Sequence of chain 1.A:
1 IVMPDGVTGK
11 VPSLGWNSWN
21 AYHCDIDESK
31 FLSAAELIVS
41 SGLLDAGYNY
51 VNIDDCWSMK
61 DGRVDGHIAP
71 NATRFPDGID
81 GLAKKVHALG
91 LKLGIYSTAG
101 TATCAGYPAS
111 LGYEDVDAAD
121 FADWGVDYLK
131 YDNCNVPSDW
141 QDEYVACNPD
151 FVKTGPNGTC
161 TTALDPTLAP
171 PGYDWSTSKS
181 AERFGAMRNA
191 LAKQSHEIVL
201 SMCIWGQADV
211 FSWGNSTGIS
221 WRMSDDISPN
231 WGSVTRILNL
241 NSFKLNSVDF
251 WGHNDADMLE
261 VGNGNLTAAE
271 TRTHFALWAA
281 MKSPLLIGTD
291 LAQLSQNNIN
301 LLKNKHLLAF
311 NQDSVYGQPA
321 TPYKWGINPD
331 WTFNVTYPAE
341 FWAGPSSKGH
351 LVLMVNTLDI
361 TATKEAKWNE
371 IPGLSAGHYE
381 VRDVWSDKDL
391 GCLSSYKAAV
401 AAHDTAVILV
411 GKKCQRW

Binding-site contacts:
Ligand atom C1 contacts residue THR73 of chain 1.A at 4.1 Å.
Ligand atom C6 contacts residue THR73 of chain 1.A at 3.7 Å.
Ligand atom O6 contacts residue ARG74 of chain 1.A at 3.1 Å (salt-bridge).
Ligand atom C1 contacts residue ARG74 of chain 1.A at 4.1 Å.
Ligand atom C4 contacts residue ASN71 of chain 1.A at 4.3 Å.
Ligand atom O7 contacts residue TYR107 of chain 1.A at 4.3 Å.
Ligand atom C5 contacts residue ASN71 of chain 1.A at 3.6 Å.
Ligand atom O7 contacts residue LYS60 of chain 1.A at 3.0 Å (salt-bridge).
Ligand atom O7 contacts residue THR73 of chain 1.A at 4.4 Å.
Ligand atom C6 contacts residue ARG74 of chain 1.A at 3.8 Å.
Ligand atom C7 contacts residue MET59 of chain 1.A at 4.0 Å (hydrophobic).
Ligand atom C2 contacts residue ASN71 of chain 1.A at 2.5 Å.
Ligand atom C5 contacts residue ARG74 of chain 1.A at 4.0 Å.
Ligand atom O7 contacts residue ASN71 of chain 1.A at 3.2 Å (h-bond).
Ligand atom C1 contacts residue ASN71 of chain 1.A at 1.5 Å.
Ligand atom C8 contacts residue THR73 of chain 1.A at 3.9 Å.
Ligand atom C7 contacts residue THR73 of chain 1.A at 4.3 Å.
Ligand atom O7 contacts residue MET59 of chain 1.A at 3.6 Å.
Ligand atom C7 contacts residue LYS60 of chain 1.A at 3.7 Å.
Ligand atom O7 contacts residue SER58 of chain 1.A at 3.6 Å.
Ligand atom N2 contacts residue ASN71 of chain 1.A at 3.0 Å (h-bond).
Ligand atom C5 contacts residue THR73 of chain 1.A at 3.9 Å.
Ligand atom C8 contacts residue LYS60 of chain 1.A at 3.5 Å.
Ligand atom O5 contacts residue THR73 of chain 1.A at 4.0 Å.
Ligand atom C8 contacts residue MET59 of chain 1.A at 3.8 Å (hydrophobic).
Ligand atom C3 contacts residue ASN71 of chain 1.A at 3.8 Å.
Ligand atom O5 contacts residue ASN71 of chain 1.A at 2.3 Å (h-bond).
Ligand atom O5 contacts residue ARG74 of chain 1.A at 3.1 Å (salt-bridge).
Ligand atom C7 contacts residue ASN71 of chain 1.A at 3.3 Å.
Ligand atom C8 contacts residue ASP61 of chain 1.A at 3.3 Å.

The small molecule below binds the protein below.
Small molecule (SMILES): CC(=O)N[C@H]1[C@H](O[C@H]2[C@H](O)[C@@H](NC(C)=O)CO[C@@H]2CO)O[C@H](CO)[C@@H](O)[C@@H]1O